This protein binds this small molecule.
Small molecule (SMILES): CC(=O)N[C@H]1[C@H](O[C@H]2[C@H](O)[C@@H](NC(C)=O)CO[C@@H]2CO)O[C@H](CO)[C@@H](O)[C@@H]1O

Binding-site contacts:
Ligand atom C8 contacts residue NAG2 of chain 2.F at 4.3 Å.
Ligand atom C8 contacts residue NAG1 of chain 2.F at 4.1 Å.
Ligand atom C8 contacts residue PRO215 of chain 3.A at 4.0 Å (hydrophobic).
Ligand atom C7 contacts residue SER213 of chain 3.A at 3.6 Å.
Ligand atom O5 contacts residue LEU238 of chain 2.A at 4.3 Å.
Ligand atom C6 contacts residue THR161 of chain 2.A at 3.5 Å.
Ligand atom O7 contacts residue ARG214 of chain 3.A at 4.2 Å.
Ligand atom C7 contacts residue PRO215 of chain 3.A at 4.1 Å (hydrophobic).
Ligand atom O4 contacts residue LYS216 of chain 3.A at 3.7 Å.
Ligand atom O6 contacts residue LYS216 of chain 3.A at 3.2 Å (salt-bridge).
Ligand atom C8 contacts residue ILE236 of chain 2.A at 3.9 Å (hydrophobic).
Ligand atom C1 contacts residue SER213 of chain 3.A at 4.2 Å.
Ligand atom O7 contacts residue LYS216 of chain 3.A at 2.8 Å (salt-bridge).
Ligand atom O7 contacts residue ASN159 of chain 2.A at 4.3 Å.
Ligand atom N2 contacts residue SER213 of chain 3.A at 3.0 Å (h-bond).
Ligand atom C2 contacts residue ASN159 of chain 2.A at 2.5 Å.
Ligand atom O7 contacts residue NAG1 of chain 2.F at 4.3 Å.
Ligand atom C8 contacts residue THR181 of chain 3.A at 3.5 Å.
Ligand atom C7 contacts residue ASN159 of chain 2.A at 3.9 Å.
Ligand atom C5 contacts residue ASN159 of chain 2.A at 3.6 Å.
Ligand atom O3 contacts residue LYS216 of chain 3.A at 3.6 Å (salt-bridge).
Ligand atom C2 contacts residue SER213 of chain 3.A at 4.1 Å.
Ligand atom C1 contacts residue LYS216 of chain 3.A at 4.0 Å.
Ligand atom C5 contacts residue LYS216 of chain 3.A at 4.2 Å.
Ligand atom C3 contacts residue ASN159 of chain 2.A at 3.8 Å.
Ligand atom C8 contacts residue SER213 of chain 3.A at 3.3 Å.
Ligand atom C7 contacts residue NAG1 of chain 2.F at 4.1 Å.
Ligand atom O5 contacts residue LYS216 of chain 3.A at 3.4 Å (salt-bridge).
Ligand atom O5 contacts residue ASN159 of chain 2.A at 2.3 Å (h-bond).
Ligand atom O7 contacts residue PRO215 of chain 3.A at 3.4 Å.
Ligand atom C4 contacts residue LYS216 of chain 3.A at 4.2 Å.
Ligand atom C7 contacts residue LYS216 of chain 3.A at 3.8 Å.
Ligand atom C2 contacts residue LYS216 of chain 3.A at 4.0 Å.
Ligand atom C1 contacts residue ASN159 of chain 2.A at 1.4 Å.
Ligand atom N2 contacts residue ASN159 of chain 2.A at 3.0 Å (h-bond).
Ligand atom C4 contacts residue ASN159 of chain 2.A at 4.2 Å.
Ligand atom C8 contacts residue LYS216 of chain 3.A at 4.3 Å.
Ligand atom C6 contacts residue LYS216 of chain 3.A at 4.3 Å.
Ligand atom O6 contacts residue THR161 of chain 2.A at 4.3 Å.
Ligand atom O7 contacts residue NAG2 of chain 2.F at 3.8 Å.

Sequence of chain 2.A:
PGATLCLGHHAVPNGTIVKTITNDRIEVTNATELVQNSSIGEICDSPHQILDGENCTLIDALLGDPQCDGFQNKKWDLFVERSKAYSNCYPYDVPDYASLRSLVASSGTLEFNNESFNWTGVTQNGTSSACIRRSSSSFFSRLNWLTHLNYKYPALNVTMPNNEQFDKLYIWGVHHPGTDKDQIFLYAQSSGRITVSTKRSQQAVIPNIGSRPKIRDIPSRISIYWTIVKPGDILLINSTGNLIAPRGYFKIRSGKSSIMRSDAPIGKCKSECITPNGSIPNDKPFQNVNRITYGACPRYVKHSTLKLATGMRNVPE

Sequence of chain 3.A:
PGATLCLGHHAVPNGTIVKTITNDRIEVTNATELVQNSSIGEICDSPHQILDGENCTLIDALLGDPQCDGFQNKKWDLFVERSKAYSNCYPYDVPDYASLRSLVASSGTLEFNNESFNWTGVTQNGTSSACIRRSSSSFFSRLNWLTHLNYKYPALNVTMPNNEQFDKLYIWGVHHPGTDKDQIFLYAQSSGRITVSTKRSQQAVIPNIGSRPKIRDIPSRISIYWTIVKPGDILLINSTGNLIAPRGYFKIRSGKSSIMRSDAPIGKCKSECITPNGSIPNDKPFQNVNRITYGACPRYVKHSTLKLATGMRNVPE